Binding-site contacts:
Ligand atom CA3 contacts residue SER205 of chain 1.B at 3.3 Å.
Ligand atom CA3 contacts residue HIS43 of chain 1.B at 3.7 Å.
Ligand atom C27 contacts residue TYR47 of chain 1.B at 3.7 Å (hydrophobic).
Ligand atom C4 contacts residue TRP227 of chain 1.B at 3.8 Å (hydrophobic).
Ligand atom OBB contacts residue TRP227 of chain 1.B at 3.6 Å.
Ligand atom C34 contacts residue GLU94 of chain 1.B at 3.7 Å.
Ligand atom C25 contacts residue LEU96 of chain 1.B at 3.9 Å (hydrophobic).
Ligand atom CA2 contacts residue SER226 of chain 1.B at 3.9 Å.
Ligand atom C5 contacts residue SER226 of chain 1.B at 3.4 Å.
Ligand atom C27 contacts residue HIS43 of chain 1.B at 3.6 Å.
Ligand atom C6 contacts residue ASP199 of chain 1.B at 3.5 Å.
Ligand atom N1 contacts residue ALA200 of chain 1.B at 3.3 Å (h-bond).
Ligand atom CA2 contacts residue SER205 of chain 1.B at 3.3 Å.
Ligand atom C34 contacts residue LEU96 of chain 1.B at 3.5 Å (hydrophobic).
Ligand atom NA1 contacts residue SER226 of chain 1.B at 2.8 Å (h-bond).
Ligand atom OBB contacts residue GLY228 of chain 1.B at 3.7 Å.
Ligand atom C24 contacts residue TRP50 of chain 1.B at 3.6 Å (hydrophobic).
Ligand atom C26 contacts residue TRP50 of chain 1.B at 3.6 Å (hydrophobic).
Ligand atom C6 contacts residue GLY238 of chain 1.B at 3.6 Å.
Ligand atom OA4 contacts residue TRP227 of chain 1.B at 3.5 Å.
Ligand atom OA4 contacts residue GLY228 of chain 1.B at 3.6 Å (h-bond).
Ligand atom C34 contacts residue ASN95 of chain 1.B at 3.5 Å.
Ligand atom C4 contacts residue SER226 of chain 1.B at 3.5 Å.
Ligand atom C22 contacts residue GLY228 of chain 1.B at 3.8 Å.
Ligand atom C5 contacts residue GLY228 of chain 1.B at 3.8 Å.
Ligand atom C4 contacts residue GLY228 of chain 1.B at 3.6 Å.
Ligand atom C26 contacts residue HIS43 of chain 1.B at 3.6 Å.
Ligand atom C27 contacts residue TRP50 of chain 1.B at 3.7 Å (hydrophobic).
Ligand atom C33 contacts residue TRP227 of chain 1.B at 3.7 Å (hydrophobic).
Ligand atom C2 contacts residue ALA200 of chain 1.B at 3.2 Å (hydrophobic).
Ligand atom NA1 contacts residue SER205 of chain 1.B at 3.6 Å.
Ligand atom C25 contacts residue TRP50 of chain 1.B at 3.5 Å (hydrophobic).
Ligand atom C2 contacts residue ASP199 of chain 1.B at 3.5 Å.
Ligand atom C33 contacts residue ASN95 of chain 1.B at 3.7 Å.
Ligand atom OBB contacts residue GLU229 of chain 1.B at 3.7 Å.
Ligand atom C32 contacts residue TRP227 of chain 1.B at 3.5 Å (hydrophobic).
Ligand atom C5 contacts residue TRP227 of chain 1.B at 3.6 Å (hydrophobic).
Ligand atom N1 contacts residue GLY230 of chain 1.B at 3.8 Å.
Ligand atom N1 contacts residue ASP199 of chain 1.B at 2.8 Å (salt-bridge).
Ligand atom C2 contacts residue GLY230 of chain 1.B at 3.1 Å.

Sequence of chain 1.B:
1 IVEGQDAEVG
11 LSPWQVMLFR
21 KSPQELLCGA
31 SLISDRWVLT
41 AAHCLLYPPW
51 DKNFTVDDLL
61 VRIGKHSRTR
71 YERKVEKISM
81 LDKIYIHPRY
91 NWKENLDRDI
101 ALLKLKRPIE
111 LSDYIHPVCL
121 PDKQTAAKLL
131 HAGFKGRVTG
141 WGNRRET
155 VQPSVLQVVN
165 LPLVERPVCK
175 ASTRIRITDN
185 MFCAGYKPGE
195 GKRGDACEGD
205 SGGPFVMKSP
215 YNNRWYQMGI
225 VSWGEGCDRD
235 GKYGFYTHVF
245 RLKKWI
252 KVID

This protein binds this small molecule.
Small molecule (SMILES): Cc1cc(NS(=O)(=O)c2ccccc2)cc(OCCNc2cc[nH+]cc2)c1